A small-molecule ligand and the protein it binds are described below.
Small molecule (SMILES): OC[C@H]1O[C@@H](O)[C@H](O)[C@@H](O)[C@@H]1O

Sequence of chain 1.A:
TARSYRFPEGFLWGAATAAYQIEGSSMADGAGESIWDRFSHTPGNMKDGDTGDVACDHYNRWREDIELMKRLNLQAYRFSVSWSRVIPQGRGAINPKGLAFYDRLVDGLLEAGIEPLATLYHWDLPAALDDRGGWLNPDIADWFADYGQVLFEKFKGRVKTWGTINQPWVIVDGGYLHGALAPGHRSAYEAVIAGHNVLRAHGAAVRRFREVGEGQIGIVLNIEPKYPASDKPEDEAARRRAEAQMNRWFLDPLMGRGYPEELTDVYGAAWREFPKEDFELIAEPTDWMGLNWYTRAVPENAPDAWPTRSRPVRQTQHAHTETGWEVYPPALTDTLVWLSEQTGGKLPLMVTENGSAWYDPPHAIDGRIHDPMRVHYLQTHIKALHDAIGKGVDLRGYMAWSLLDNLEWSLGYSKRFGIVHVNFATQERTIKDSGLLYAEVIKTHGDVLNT

Binding-site contacts:
Ligand atom O3 contacts residue TRP416 of chain 1.A at 3.0 Å (h-bond).
Ligand atom O1 contacts residue ASN299 of chain 1.A at 3.5 Å (h-bond).
Ligand atom O2 contacts residue ASN299 of chain 1.A at 3.9 Å.
Ligand atom C6 contacts residue PHE424 of chain 1.A at 3.6 Å (hydrophobic).
Ligand atom C2 contacts residue HIS129 of chain 1.A at 3.9 Å.
Ligand atom O4 contacts residue GLN28 of chain 1.A at 3.1 Å (h-bond).
Ligand atom C1 contacts residue GLN174 of chain 1.A at 3.5 Å.
Ligand atom O2 contacts residue GLU360 of chain 1.A at 2.6 Å (salt-bridge).
Ligand atom O5 contacts residue TYR301 of chain 1.A at 3.4 Å (h-bond).
Ligand atom C5 contacts residue TYR301 of chain 1.A at 3.4 Å (hydrophobic).
Ligand atom O5 contacts residue GLU360 of chain 1.A at 3.5 Å (salt-bridge).
Ligand atom C2 contacts residue GLN174 of chain 1.A at 3.1 Å.
Ligand atom C3 contacts residue GLN28 of chain 1.A at 3.7 Å.
Ligand atom O3 contacts residue GLN28 of chain 1.A at 2.6 Å (h-bond).
Ligand atom C2 contacts residue GLU360 of chain 1.A at 3.1 Å.
Ligand atom C5 contacts residue GLU360 of chain 1.A at 3.9 Å.
Ligand atom C1 contacts residue TYR301 of chain 1.A at 3.3 Å (hydrophobic).
Ligand atom C3 contacts residue HIS129 of chain 1.A at 3.9 Å.
Ligand atom O1 contacts residue TYR301 of chain 1.A at 3.6 Å.
Ligand atom O4 contacts residue GLU415 of chain 1.A at 2.5 Å (salt-bridge).
Ligand atom C4 contacts residue GLU415 of chain 1.A at 3.5 Å.
Ligand atom O1 contacts residue GLN174 of chain 1.A at 2.2 Å (h-bond).
Ligand atom C6 contacts residue GLU415 of chain 1.A at 3.3 Å.
Ligand atom O2 contacts residue GLN174 of chain 1.A at 2.5 Å (h-bond).
Ligand atom C1 contacts residue GLU360 of chain 1.A at 2.4 Å.
Ligand atom O6 contacts residue GLU415 of chain 1.A at 2.5 Å (salt-bridge).
Ligand atom C4 contacts residue TRP408 of chain 1.A at 3.9 Å (hydrophobic).
Ligand atom C5 contacts residue TRP408 of chain 1.A at 3.8 Å (hydrophobic).
Ligand atom C4 contacts residue TRP416 of chain 1.A at 3.9 Å (hydrophobic).
Ligand atom O2 contacts residue HIS129 of chain 1.A at 3.1 Å (h-bond).
Ligand atom O4 contacts residue TRP416 of chain 1.A at 3.8 Å.
Ligand atom O1 contacts residue GLU360 of chain 1.A at 2.7 Å (salt-bridge).
Ligand atom C3 contacts residue GLU360 of chain 1.A at 3.6 Å.
Ligand atom O6 contacts residue TRP332 of chain 1.A at 3.5 Å.
Ligand atom O3 contacts residue TRP408 of chain 1.A at 3.7 Å.
Ligand atom O2 contacts residue ASN173 of chain 1.A at 3.0 Å (h-bond).
Ligand atom O4 contacts residue TRP408 of chain 1.A at 3.3 Å.
Ligand atom C6 contacts residue TRP332 of chain 1.A at 3.9 Å (hydrophobic).
Ligand atom O3 contacts residue HIS129 of chain 1.A at 3.0 Å (h-bond).
Ligand atom C3 contacts residue TRP408 of chain 1.A at 3.5 Å (hydrophobic).